This protein binds this small molecule.
Small molecule (SMILES): CC(=O)N[C@H]1[C@H](O[C@H]2[C@H](O)[C@@H](NC(C)=O)CO[C@@H]2CO)O[C@H](CO)[C@@H](O)[C@@H]1O

Binding-site contacts:
Ligand atom N2 contacts residue ASN250 of chain 1.J at 3.0 Å (h-bond).
Ligand atom O7 contacts residue ASN250 of chain 1.J at 3.0 Å (h-bond).
Ligand atom C4 contacts residue ASN250 of chain 1.J at 4.2 Å.
Ligand atom C8 contacts residue ASN250 of chain 1.J at 4.4 Å.
Ligand atom O6 contacts residue ASN238 of chain 1.J at 3.4 Å (h-bond).
Ligand atom O5 contacts residue ASN238 of chain 1.J at 3.4 Å.
Ligand atom O5 contacts residue VAL90 of chain 1.J at 4.2 Å.
Ligand atom C3 contacts residue ASN250 of chain 1.J at 3.8 Å.
Ligand atom C1 contacts residue ASN250 of chain 1.J at 1.4 Å.
Ligand atom C1 contacts residue VAL90 of chain 1.J at 4.1 Å (hydrophobic).
Ligand atom C5 contacts residue VAL90 of chain 1.J at 3.9 Å (hydrophobic).
Ligand atom C6 contacts residue ASN238 of chain 1.J at 3.6 Å.
Ligand atom C2 contacts residue ASN250 of chain 1.J at 2.5 Å.
Ligand atom C1 contacts residue ASN238 of chain 1.J at 4.2 Å.
Ligand atom C5 contacts residue ASN250 of chain 1.J at 3.6 Å.
Ligand atom O5 contacts residue ASN250 of chain 1.J at 2.3 Å (h-bond).
Ligand atom C5 contacts residue ASN238 of chain 1.J at 4.2 Å.
Ligand atom C6 contacts residue GLU88 of chain 1.J at 4.3 Å.
Ligand atom C7 contacts residue ASN250 of chain 1.J at 3.2 Å.

Sequence of chain 1.J:
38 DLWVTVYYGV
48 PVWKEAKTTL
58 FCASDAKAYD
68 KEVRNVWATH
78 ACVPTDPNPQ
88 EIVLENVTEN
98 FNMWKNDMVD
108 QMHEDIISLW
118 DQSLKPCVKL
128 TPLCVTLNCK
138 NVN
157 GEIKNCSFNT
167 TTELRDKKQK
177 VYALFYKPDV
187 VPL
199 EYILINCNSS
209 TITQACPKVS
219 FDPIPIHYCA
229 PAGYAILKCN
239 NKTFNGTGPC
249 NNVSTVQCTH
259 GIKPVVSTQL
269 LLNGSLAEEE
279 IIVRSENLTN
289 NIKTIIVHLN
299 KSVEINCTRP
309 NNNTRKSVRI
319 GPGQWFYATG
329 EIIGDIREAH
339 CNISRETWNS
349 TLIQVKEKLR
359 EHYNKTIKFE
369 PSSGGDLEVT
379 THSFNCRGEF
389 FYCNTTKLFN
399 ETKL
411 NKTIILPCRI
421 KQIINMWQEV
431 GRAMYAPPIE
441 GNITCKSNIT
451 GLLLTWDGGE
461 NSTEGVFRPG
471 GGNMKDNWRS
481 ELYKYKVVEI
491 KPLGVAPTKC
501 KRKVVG